This protein binds this small molecule.
Small molecule (SMILES): CC(=O)N[C@@H]1[C@@H](O)[C@H](O)[C@@H](CO)O[C@H]1O

Sequence of chain 1.C:
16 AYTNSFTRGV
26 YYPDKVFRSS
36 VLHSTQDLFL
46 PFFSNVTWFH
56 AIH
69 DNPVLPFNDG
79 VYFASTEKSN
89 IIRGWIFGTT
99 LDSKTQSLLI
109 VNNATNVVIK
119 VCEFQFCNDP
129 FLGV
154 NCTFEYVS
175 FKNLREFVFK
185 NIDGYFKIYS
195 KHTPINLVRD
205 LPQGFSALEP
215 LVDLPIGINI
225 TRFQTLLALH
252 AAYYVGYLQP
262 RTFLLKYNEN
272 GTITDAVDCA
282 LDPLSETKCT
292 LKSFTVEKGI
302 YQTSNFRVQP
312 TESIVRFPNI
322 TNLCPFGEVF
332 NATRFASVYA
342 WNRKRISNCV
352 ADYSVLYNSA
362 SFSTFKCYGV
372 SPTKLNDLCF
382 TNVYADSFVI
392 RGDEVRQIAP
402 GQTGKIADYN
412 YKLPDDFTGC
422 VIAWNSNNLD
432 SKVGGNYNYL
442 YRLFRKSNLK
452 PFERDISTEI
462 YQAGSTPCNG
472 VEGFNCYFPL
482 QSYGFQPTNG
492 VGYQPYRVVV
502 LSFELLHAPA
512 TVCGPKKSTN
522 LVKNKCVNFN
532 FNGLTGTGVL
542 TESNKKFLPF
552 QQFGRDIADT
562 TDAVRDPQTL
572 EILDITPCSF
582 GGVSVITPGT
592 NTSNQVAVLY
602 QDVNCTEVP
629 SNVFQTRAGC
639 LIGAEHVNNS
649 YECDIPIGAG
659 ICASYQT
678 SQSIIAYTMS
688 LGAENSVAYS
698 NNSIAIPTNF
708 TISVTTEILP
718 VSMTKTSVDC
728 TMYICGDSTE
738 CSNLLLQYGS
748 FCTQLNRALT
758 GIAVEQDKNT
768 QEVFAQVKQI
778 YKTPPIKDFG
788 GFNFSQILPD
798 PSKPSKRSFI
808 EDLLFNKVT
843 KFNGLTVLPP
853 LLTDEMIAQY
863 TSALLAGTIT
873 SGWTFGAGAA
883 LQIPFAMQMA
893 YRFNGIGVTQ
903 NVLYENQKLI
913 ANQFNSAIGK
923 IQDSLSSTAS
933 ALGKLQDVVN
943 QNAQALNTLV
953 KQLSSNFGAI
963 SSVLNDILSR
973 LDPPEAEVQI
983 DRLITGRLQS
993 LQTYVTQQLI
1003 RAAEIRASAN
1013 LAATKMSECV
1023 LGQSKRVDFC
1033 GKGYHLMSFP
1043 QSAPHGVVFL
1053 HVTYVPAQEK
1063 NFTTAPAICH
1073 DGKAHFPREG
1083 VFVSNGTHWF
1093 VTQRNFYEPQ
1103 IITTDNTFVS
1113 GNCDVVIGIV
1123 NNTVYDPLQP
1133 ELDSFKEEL

Sequence of chain 1.B:
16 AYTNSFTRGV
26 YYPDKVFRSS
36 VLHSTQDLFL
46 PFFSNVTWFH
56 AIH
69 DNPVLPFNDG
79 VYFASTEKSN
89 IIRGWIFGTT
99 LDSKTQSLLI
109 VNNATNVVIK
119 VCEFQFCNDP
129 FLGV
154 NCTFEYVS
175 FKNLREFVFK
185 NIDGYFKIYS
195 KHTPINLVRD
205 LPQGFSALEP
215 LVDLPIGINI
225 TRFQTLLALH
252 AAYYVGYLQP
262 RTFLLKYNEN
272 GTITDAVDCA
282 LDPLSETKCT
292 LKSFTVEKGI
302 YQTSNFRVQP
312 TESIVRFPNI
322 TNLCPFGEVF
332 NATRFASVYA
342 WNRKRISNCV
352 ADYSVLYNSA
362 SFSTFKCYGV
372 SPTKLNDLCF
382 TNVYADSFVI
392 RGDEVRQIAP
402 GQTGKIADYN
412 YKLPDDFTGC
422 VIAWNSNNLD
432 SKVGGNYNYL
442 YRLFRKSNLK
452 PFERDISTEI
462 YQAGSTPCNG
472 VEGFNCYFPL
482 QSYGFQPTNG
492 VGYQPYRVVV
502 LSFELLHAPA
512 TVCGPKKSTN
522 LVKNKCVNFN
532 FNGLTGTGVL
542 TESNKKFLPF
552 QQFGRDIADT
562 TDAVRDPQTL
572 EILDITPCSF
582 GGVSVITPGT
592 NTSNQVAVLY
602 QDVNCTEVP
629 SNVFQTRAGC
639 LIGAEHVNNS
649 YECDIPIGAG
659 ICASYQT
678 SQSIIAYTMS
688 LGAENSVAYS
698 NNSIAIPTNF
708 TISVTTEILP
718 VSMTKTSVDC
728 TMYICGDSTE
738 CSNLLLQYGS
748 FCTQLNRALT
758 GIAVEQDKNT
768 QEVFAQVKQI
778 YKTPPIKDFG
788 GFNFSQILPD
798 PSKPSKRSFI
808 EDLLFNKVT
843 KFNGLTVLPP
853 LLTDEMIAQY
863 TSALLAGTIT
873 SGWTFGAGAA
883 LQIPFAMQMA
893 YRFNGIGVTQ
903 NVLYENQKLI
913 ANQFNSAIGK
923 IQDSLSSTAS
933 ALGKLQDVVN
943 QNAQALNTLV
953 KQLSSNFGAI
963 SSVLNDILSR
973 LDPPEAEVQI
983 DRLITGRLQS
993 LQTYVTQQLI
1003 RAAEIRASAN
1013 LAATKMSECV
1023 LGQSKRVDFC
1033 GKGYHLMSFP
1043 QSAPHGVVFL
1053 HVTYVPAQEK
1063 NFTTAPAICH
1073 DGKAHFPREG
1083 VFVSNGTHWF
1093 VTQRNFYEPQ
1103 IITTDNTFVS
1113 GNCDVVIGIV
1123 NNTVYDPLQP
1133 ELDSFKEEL

Binding-site contacts:
Ligand atom C6 contacts residue ALA695 of chain 1.B at 4.1 Å (hydrophobic).
Ligand atom O6 contacts residue ALA695 of chain 1.B at 3.9 Å.
Ligand atom C8 contacts residue ASN1063 of chain 1.B at 4.1 Å.
Ligand atom C8 contacts residue LYS1062 of chain 1.B at 3.8 Å.
Ligand atom C5 contacts residue ALA695 of chain 1.B at 3.7 Å (hydrophobic).
Ligand atom C7 contacts residue ASN1063 of chain 1.B at 3.7 Å.
Ligand atom C5 contacts residue ASN1063 of chain 1.B at 3.7 Å.
Ligand atom O7 contacts residue ASN1063 of chain 1.B at 4.0 Å.
Ligand atom O5 contacts residue ASN1063 of chain 1.B at 2.4 Å (h-bond).
Ligand atom C3 contacts residue ASN1063 of chain 1.B at 3.8 Å.
Ligand atom C1 contacts residue ASN1063 of chain 1.B at 1.4 Å.
Ligand atom O5 contacts residue ALA695 of chain 1.B at 4.4 Å.
Ligand atom C1 contacts residue GLN884 of chain 1.C at 4.4 Å.
Ligand atom C8 contacts residue GLU1061 of chain 1.B at 3.3 Å.
Ligand atom C4 contacts residue ASN1063 of chain 1.B at 4.2 Å.
Ligand atom C2 contacts residue ASN1063 of chain 1.B at 2.5 Å.
Ligand atom N2 contacts residue ASN1063 of chain 1.B at 2.9 Å (h-bond).